Binding-site contacts:
Ligand atom C contacts residue ARG15 of chain 1.A at 3.6 Å.
Ligand atom P contacts residue SER36 of chain 1.A at 3.7 Å.
Ligand atom O2P contacts residue ARG34 of chain 1.A at 2.7 Å (salt-bridge).
Ligand atom O1P contacts residue SER36 of chain 1.A at 2.7 Å (h-bond).
Ligand atom CA contacts residue TRP69 of chain 1.A at 3.5 Å (hydrophobic).
Ligand atom CA contacts residue HIS55 of chain 1.A at 3.2 Å.
Ligand atom OD1 contacts residue PHE56 of chain 1.A at 3.4 Å.
Ligand atom O1P contacts residue ARG34 of chain 1.A at 3.4 Å (salt-bridge).
Ligand atom OH contacts residue ARG15 of chain 1.A at 3.8 Å.
Ligand atom CD1 contacts residue LYS57 of chain 1.A at 3.7 Å.
Ligand atom CE1 contacts residue ARG15 of chain 1.A at 3.5 Å.
Ligand atom ND2 contacts residue LYS57 of chain 1.A at 2.8 Å (salt-bridge).
Ligand atom OD1 contacts residue LYS57 of chain 1.A at 2.8 Å (salt-bridge).
Ligand atom C contacts residue HIS55 of chain 1.A at 3.6 Å.
Ligand atom CH3 contacts residue ARG15 of chain 1.A at 3.6 Å.
Ligand atom CG contacts residue LYS57 of chain 1.A at 3.5 Å.
Ligand atom CZ contacts residue ARG15 of chain 1.A at 3.5 Å.
Ligand atom N contacts residue HIS55 of chain 1.A at 2.9 Å (h-bond).
Ligand atom P contacts residue SER38 of chain 1.A at 3.6 Å.
Ligand atom O3P contacts residue SER36 of chain 1.A at 3.6 Å (h-bond).
Ligand atom CB contacts residue LYS57 of chain 1.A at 3.7 Å.
Ligand atom CB contacts residue TRP69 of chain 1.A at 3.5 Å (hydrophobic).
Ligand atom O contacts residue TRP69 of chain 1.A at 3.4 Å.
Ligand atom CG contacts residue LEU68 of chain 1.A at 3.8 Å (hydrophobic).
Ligand atom O contacts residue LYS57 of chain 1.A at 3.8 Å.
Ligand atom O2P contacts residue ARG15 of chain 1.A at 2.8 Å (salt-bridge).
Ligand atom CAS contacts residue PHE56 of chain 1.A at 3.3 Å (hydrophobic).
Ligand atom O contacts residue ARG15 of chain 1.A at 2.7 Å (salt-bridge).
Ligand atom CB contacts residue LEU68 of chain 1.A at 3.8 Å (hydrophobic).
Ligand atom CG contacts residue LYS57 of chain 1.A at 3.6 Å.
Ligand atom OH contacts residue SER38 of chain 1.A at 3.5 Å (h-bond).
Ligand atom CAQ contacts residue PHE56 of chain 1.A at 3.6 Å (hydrophobic).
Ligand atom CAO contacts residue GLN54 of chain 1.A at 3.8 Å.
Ligand atom O contacts residue HIS55 of chain 1.A at 3.7 Å.
Ligand atom ND2 contacts residue LEU68 of chain 1.A at 2.8 Å (h-bond).
Ligand atom O3P contacts residue SER38 of chain 1.A at 2.7 Å (h-bond).
Ligand atom CAQ contacts residue HIS55 of chain 1.A at 3.7 Å.
Ligand atom CB contacts residue HIS55 of chain 1.A at 3.8 Å.
Ligand atom O1P contacts residue SER44 of chain 1.A at 2.7 Å (h-bond).
Ligand atom P contacts residue ARG34 of chain 1.A at 3.8 Å.

A small-molecule ligand and the protein it binds are described below.
Small molecule (SMILES): CC(=O)N[C@@H](Cc1ccc(OP(=O)(O)O)cc1)C(=O)N[C@@]1(C(=O)N[C@@H](CC(N)=O)C(N)=O)CC=CCCC1

Sequence of chain 1.A:
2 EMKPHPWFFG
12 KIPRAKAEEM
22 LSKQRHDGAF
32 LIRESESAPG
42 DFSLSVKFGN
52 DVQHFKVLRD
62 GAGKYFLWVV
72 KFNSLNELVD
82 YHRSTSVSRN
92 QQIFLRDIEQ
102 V